Binding-site contacts:
Ligand atom O29 contacts residue ALA28 of chain 1.B at 3.7 Å.
Ligand atom C36 contacts residue PRO81 of chain 1.A at 3.3 Å (hydrophobic).
Ligand atom C15 contacts residue GLY27 of chain 1.A at 3.5 Å.
Ligand atom C16 contacts residue ASP25 of chain 1.A at 3.1 Å.
Ligand atom S8 contacts residue ILE50 of chain 1.B at 3.7 Å.
Ligand atom N20 contacts residue GLY27 of chain 1.B at 3.3 Å (h-bond).
Ligand atom C4 contacts residue GLY48 of chain 1.A at 3.4 Å.
Ligand atom O10 contacts residue ILE50 of chain 1.B at 3.4 Å.
Ligand atom O18 contacts residue GLY27 of chain 1.B at 3.6 Å.
Ligand atom O39 contacts residue ASP30 of chain 1.A at 3.2 Å (salt-bridge).
Ligand atom C36 contacts residue ILE50 of chain 1.B at 3.5 Å (hydrophobic).
Ligand atom O9 contacts residue ILE84 of chain 1.A at 3.4 Å.
Ligand atom C24 contacts residue GLY48 of chain 1.B at 3.2 Å.
Ligand atom C34 contacts residue VAL82 of chain 1.A at 3.6 Å (hydrophobic).
Ligand atom C7 contacts residue ALA28 of chain 1.A at 3.5 Å (hydrophobic).
Ligand atom C12 contacts residue GLY27 of chain 1.A at 3.5 Å.
Ligand atom C17 contacts residue ASP25 of chain 1.B at 3.5 Å.
Ligand atom O22 contacts residue GLY49 of chain 1.B at 3.6 Å.
Ligand atom C28 contacts residue ASP29 of chain 1.B at 3.5 Å.
Ligand atom C35 contacts residue PRO81 of chain 1.A at 3.4 Å (hydrophobic).
Ligand atom C13 contacts residue GLY27 of chain 1.A at 3.5 Å.
Ligand atom O29 contacts residue ASP29 of chain 1.B at 2.8 Å (salt-bridge).
Ligand atom C15 contacts residue VAL82 of chain 1.B at 3.4 Å (hydrophobic).
Ligand atom O9 contacts residue ILE50 of chain 1.B at 3.1 Å.
Ligand atom O42 contacts residue ASP29 of chain 1.B at 3.4 Å (salt-bridge).
Ligand atom C36 contacts residue GLY49 of chain 1.B at 3.5 Å.
Ligand atom O18 contacts residue ASP25 of chain 1.A at 2.3 Å (salt-bridge).
Ligand atom C6 contacts residue ALA28 of chain 1.A at 3.4 Å (hydrophobic).
Ligand atom C7 contacts residue ASP30 of chain 1.A at 3.4 Å.
Ligand atom O18 contacts residue ASP25 of chain 1.B at 3.0 Å (salt-bridge).
Ligand atom C40 contacts residue ASP30 of chain 1.A at 3.0 Å.
Ligand atom C5 contacts residue ILE50 of chain 1.B at 3.7 Å (hydrophobic).
Ligand atom C31 contacts residue GLY48 of chain 1.B at 3.0 Å.
Ligand atom C32 contacts residue ASP25 of chain 1.A at 3.2 Å.
Ligand atom C35 contacts residue VAL82 of chain 1.A at 3.7 Å (hydrophobic).
Ligand atom C26 contacts residue ILE47 of chain 1.B at 3.4 Å (hydrophobic).
Ligand atom O42 contacts residue ASP30 of chain 1.B at 3.3 Å (salt-bridge).
Ligand atom C17 contacts residue ASP25 of chain 1.A at 3.1 Å.
Ligand atom O10 contacts residue GLY49 of chain 1.A at 3.2 Å.
Ligand atom C14 contacts residue ILE84 of chain 1.B at 3.6 Å (hydrophobic).

A protein and the small-molecule ligand that binds it are described below.
Small molecule (SMILES): COc1ccc(S(=O)(=O)N(CC(C)C)C[C@@H](O)[C@H](Cc2ccccc2)NC(=O)O[C@H]2[C@H]3CO[C@H]4OC[C@@H]2[C@H]4C3)cc1

Sequence of chain 1.A:
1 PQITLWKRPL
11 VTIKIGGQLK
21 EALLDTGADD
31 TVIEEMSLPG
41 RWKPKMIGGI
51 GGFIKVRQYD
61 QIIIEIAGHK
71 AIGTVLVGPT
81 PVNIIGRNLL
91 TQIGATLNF

Sequence of chain 1.B:
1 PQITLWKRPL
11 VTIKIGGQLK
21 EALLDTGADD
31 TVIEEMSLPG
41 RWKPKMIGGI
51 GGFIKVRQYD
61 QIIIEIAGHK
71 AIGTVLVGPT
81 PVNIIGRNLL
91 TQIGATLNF